Binding-site contacts:
Ligand atom O1B contacts residue PHE168 of chain 1.B at 3.7 Å.
Ligand atom O5 contacts residue TYR110 of chain 1.B at 3.5 Å (h-bond).
Ligand atom O1A contacts residue HIS170 of chain 1.B at 2.8 Å (h-bond).
Ligand atom C21 contacts residue ARG167 of chain 1.B at 3.8 Å.
Ligand atom O13 contacts residue ALA40 of chain 1.B at 3.7 Å.
Ligand atom O4 contacts residue GLU45 of chain 1.B at 2.6 Å (salt-bridge).
Ligand atom O3 contacts residue ARG135 of chain 1.B at 3.0 Å (salt-bridge).
Ligand atom O6 contacts residue ARG167 of chain 1.B at 3.3 Å (salt-bridge).
Ligand atom O1 contacts residue HIS170 of chain 1.B at 3.6 Å.
Ligand atom C6 contacts residue TYR110 of chain 1.B at 4.0 Å (hydrophobic).
Ligand atom C23 contacts residue ASP8 of chain 1.B at 3.4 Å.
Ligand atom C5 contacts residue LYS41 of chain 1.B at 3.9 Å.
Ligand atom C21 contacts residue GLY165 of chain 1.B at 3.7 Å.
Ligand atom O13 contacts residue PO41 of chain 1.D at 3.1 Å (h-bond).
Ligand atom O1A contacts residue GLY165 of chain 1.B at 3.4 Å.
Ligand atom C4 contacts residue LYS41 of chain 1.B at 3.8 Å.
Ligand atom O13 contacts residue GLY165 of chain 1.B at 2.7 Å (h-bond).
Ligand atom C23 contacts residue PO41 of chain 1.D at 3.0 Å.
Ligand atom O3 contacts residue LYS41 of chain 1.B at 3.8 Å.
Ligand atom C2 contacts residue ARG135 of chain 1.B at 3.8 Å.
Ligand atom C2 contacts residue THR140 of chain 1.B at 3.6 Å.
Ligand atom O1B contacts residue GLY166 of chain 1.B at 3.8 Å.
Ligand atom C3 contacts residue GLU45 of chain 1.B at 3.7 Å.
Ligand atom C21 contacts residue HIS170 of chain 1.B at 3.9 Å.
Ligand atom C4 contacts residue GLU45 of chain 1.B at 3.7 Å.
Ligand atom C1 contacts residue HIS170 of chain 1.B at 3.7 Å.
Ligand atom C21 contacts residue PHE168 of chain 1.B at 3.9 Å (hydrophobic).
Ligand atom O1B contacts residue ARG167 of chain 1.B at 2.8 Å.
Ligand atom O2 contacts residue THR140 of chain 1.B at 2.9 Å (h-bond).
Ligand atom O4 contacts residue LYS41 of chain 1.B at 2.9 Å (salt-bridge).
Ligand atom C2 contacts residue HIS170 of chain 1.B at 3.7 Å.
Ligand atom O2 contacts residue ARG135 of chain 1.B at 3.2 Å (salt-bridge).
Ligand atom O2 contacts residue TYR110 of chain 1.B at 2.9 Å.
Ligand atom O1A contacts residue PHE168 of chain 1.B at 3.6 Å (h-bond).
Ligand atom O1B contacts residue GLY165 of chain 1.B at 3.3 Å (h-bond).
Ligand atom O5 contacts residue PHE168 of chain 1.B at 3.9 Å.
Ligand atom O3 contacts residue GLU45 of chain 1.B at 2.5 Å (salt-bridge).
Ligand atom O1 contacts residue ALA40 of chain 1.B at 3.9 Å.
Ligand atom C23 contacts residue GLY165 of chain 1.B at 3.4 Å.
Ligand atom C3 contacts residue ARG135 of chain 1.B at 4.0 Å.

Sequence of chain 1.B:
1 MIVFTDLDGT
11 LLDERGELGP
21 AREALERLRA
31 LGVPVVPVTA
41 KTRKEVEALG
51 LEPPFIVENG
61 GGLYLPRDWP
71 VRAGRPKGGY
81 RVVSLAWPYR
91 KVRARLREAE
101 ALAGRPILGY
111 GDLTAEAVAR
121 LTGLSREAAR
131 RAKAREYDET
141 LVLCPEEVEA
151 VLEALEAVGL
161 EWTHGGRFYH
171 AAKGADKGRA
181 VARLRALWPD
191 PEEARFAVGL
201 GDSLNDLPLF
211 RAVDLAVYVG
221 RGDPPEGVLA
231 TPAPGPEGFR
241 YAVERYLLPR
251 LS

The small molecule below binds the protein below.
Small molecule (SMILES): O=C(O)[C@@H](CO)O[C@H]1O[C@H](CO)[C@@H](O)[C@H](O)[C@@H]1O